Sequence of chain 1.A:
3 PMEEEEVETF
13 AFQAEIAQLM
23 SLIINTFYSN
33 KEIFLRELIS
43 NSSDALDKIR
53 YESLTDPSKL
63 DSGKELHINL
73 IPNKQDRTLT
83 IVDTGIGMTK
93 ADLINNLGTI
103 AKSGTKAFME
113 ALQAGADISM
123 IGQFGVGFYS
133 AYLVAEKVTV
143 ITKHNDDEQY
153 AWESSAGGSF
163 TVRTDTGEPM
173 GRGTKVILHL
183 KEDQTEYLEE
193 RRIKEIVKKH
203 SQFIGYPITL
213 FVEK

The small molecule below binds the protein below.
Small molecule (SMILES): Nc1ncnc2c1ncn2[C@@H]1O[C@H](CO[P](=O)(O)O[P](=O)(O)CP(=O)(O)O)[C@@H](O)[C@H]1O

Binding-site contacts:
Ligand atom O2B contacts residue ASN43 of chain 1.A at 3.0 Å (h-bond).
Ligand atom C5 contacts residue ASN43 of chain 1.A at 3.9 Å.
Ligand atom PA contacts residue PHE130 of chain 1.A at 3.6 Å.
Ligand atom PB contacts residue MG1 of chain 1.C at 3.1 Å.
Ligand atom O3A contacts residue GLY127 of chain 1.A at 3.7 Å.
Ligand atom O3G contacts residue MG1 of chain 1.C at 1.9 Å.
Ligand atom O2G contacts residue GLY129 of chain 1.A at 3.2 Å (h-bond).
Ligand atom C3B contacts residue MG1 of chain 1.C at 3.7 Å.
Ligand atom O2G contacts residue GLY124 of chain 1.A at 2.7 Å (h-bond).
Ligand atom C1' contacts residue MET90 of chain 1.A at 3.8 Å (hydrophobic).
Ligand atom N6 contacts residue ASP85 of chain 1.A at 3.0 Å (salt-bridge).
Ligand atom C4' contacts residue ASN98 of chain 1.A at 3.8 Å.
Ligand atom O1A contacts residue ASN43 of chain 1.A at 2.9 Å (h-bond).
Ligand atom O2B contacts residue MG1 of chain 1.C at 2.1 Å.
Ligand atom O4' contacts residue ASN98 of chain 1.A at 3.9 Å.
Ligand atom O4' contacts residue LEU99 of chain 1.A at 3.5 Å.
Ligand atom C8 contacts residue ASN43 of chain 1.A at 3.7 Å.
Ligand atom O1A contacts residue GLY129 of chain 1.A at 3.9 Å.
Ligand atom O2A contacts residue VAL128 of chain 1.A at 3.5 Å.
Ligand atom O2A contacts residue PHE130 of chain 1.A at 2.9 Å (h-bond).
Ligand atom O2A contacts residue GLY129 of chain 1.A at 3.3 Å (h-bond).
Ligand atom N1 contacts residue ALA47 of chain 1.A at 3.3 Å.
Ligand atom O1G contacts residue GLY124 of chain 1.A at 3.0 Å (h-bond).
Ligand atom O2' contacts residue ASN98 of chain 1.A at 3.0 Å (h-bond).
Ligand atom PG contacts residue MG1 of chain 1.C at 3.2 Å.
Ligand atom C5' contacts residue ASN98 of chain 1.A at 3.7 Å.
Ligand atom N7 contacts residue ASN43 of chain 1.A at 3.3 Å.
Ligand atom PG contacts residue GLY124 of chain 1.A at 3.5 Å.
Ligand atom N1 contacts residue THR176 of chain 1.A at 3.4 Å (h-bond).
Ligand atom O1A contacts residue MG1 of chain 1.C at 2.1 Å.
Ligand atom O1A contacts residue PHE130 of chain 1.A at 3.3 Å (h-bond).
Ligand atom O3A contacts residue MG1 of chain 1.C at 3.4 Å.
Ligand atom C2 contacts residue ALA47 of chain 1.A at 3.7 Å (hydrophobic).
Ligand atom PA contacts residue MG1 of chain 1.C at 3.2 Å.
Ligand atom N3 contacts residue MET90 of chain 1.A at 3.6 Å.
Ligand atom O3G contacts residue GLU39 of chain 1.A at 3.7 Å.
Ligand atom C4 contacts residue MET90 of chain 1.A at 3.7 Å (hydrophobic).
Ligand atom O2G contacts residue GLY127 of chain 1.A at 3.1 Å.
Ligand atom O2G contacts residue VAL128 of chain 1.A at 3.2 Å (h-bond).
Ligand atom N6 contacts residue THR176 of chain 1.A at 3.8 Å.